A protein and the small-molecule ligand that binds it are described below.
Small molecule (SMILES): C[C@H]1CC(C)(C)N(C(=O)CN2C(=O)c3ccccc3C2=O)c2ccccc21

Sequence of chain 1.C:
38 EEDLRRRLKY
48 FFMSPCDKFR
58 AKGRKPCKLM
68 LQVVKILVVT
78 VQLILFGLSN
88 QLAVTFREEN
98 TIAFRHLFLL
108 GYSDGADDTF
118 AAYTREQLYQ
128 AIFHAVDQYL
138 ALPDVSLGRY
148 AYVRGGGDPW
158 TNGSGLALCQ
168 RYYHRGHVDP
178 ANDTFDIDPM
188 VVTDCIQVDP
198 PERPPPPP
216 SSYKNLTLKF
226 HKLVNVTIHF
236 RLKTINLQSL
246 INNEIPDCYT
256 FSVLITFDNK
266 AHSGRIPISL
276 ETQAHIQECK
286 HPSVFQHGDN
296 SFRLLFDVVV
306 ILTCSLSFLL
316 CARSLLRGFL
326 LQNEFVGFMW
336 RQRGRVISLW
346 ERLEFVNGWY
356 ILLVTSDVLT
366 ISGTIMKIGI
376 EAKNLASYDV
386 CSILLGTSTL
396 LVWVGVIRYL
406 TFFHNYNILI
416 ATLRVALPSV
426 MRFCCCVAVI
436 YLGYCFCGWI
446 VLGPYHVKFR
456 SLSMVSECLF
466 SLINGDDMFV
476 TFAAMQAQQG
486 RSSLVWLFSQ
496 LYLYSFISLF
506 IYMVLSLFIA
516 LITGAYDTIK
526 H

Sequence of chain 1.B:
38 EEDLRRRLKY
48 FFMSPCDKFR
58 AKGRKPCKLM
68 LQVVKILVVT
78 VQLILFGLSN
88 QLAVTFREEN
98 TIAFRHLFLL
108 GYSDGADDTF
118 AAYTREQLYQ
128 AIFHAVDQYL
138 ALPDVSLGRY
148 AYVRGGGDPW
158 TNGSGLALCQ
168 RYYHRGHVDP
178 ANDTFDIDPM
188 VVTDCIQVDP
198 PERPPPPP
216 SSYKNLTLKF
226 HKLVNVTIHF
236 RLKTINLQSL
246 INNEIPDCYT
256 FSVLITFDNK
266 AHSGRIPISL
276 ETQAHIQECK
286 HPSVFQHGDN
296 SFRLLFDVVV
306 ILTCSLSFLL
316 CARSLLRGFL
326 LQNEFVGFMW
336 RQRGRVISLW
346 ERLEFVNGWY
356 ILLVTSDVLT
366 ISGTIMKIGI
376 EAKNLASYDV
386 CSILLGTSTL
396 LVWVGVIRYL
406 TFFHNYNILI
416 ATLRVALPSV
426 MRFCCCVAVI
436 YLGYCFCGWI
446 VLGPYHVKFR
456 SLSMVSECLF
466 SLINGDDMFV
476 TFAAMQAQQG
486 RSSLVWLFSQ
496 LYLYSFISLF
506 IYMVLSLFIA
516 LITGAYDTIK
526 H

Binding-site contacts:
Ligand atom C10 contacts residue VAL432 of chain 1.C at 3.8 Å (hydrophobic).
Ligand atom O2 contacts residue PHE465 of chain 1.C at 3.0 Å.
Ligand atom O1 contacts residue VAL432 of chain 1.C at 3.2 Å.
Ligand atom C22 contacts residue CYS429 of chain 1.C at 3.8 Å (hydrophobic).
Ligand atom C17 contacts residue CYS429 of chain 1.C at 3.4 Å (hydrophobic).
Ligand atom C20 contacts residue PHE465 of chain 1.C at 3.4 Å (hydrophobic).
Ligand atom C16 contacts residue ALA433 of chain 1.C at 4.0 Å (hydrophobic).
Ligand atom C19 contacts residue CYS429 of chain 1.C at 4.1 Å (hydrophobic).
Ligand atom C6 contacts residue TYR436 of chain 1.C at 4.1 Å (hydrophobic).
Ligand atom C4 contacts residue SER461 of chain 1.C at 3.8 Å.
Ligand atom C9 contacts residue VAL432 of chain 1.C at 4.3 Å (hydrophobic).
Ligand atom C20 contacts residue SER503 of chain 1.B at 3.8 Å.
Ligand atom C8 contacts residue PHE465 of chain 1.C at 4.2 Å (hydrophobic).
Ligand atom O3 contacts residue TYR436 of chain 1.C at 3.1 Å.
Ligand atom C9 contacts residue TYR436 of chain 1.C at 3.5 Å (hydrophobic).
Ligand atom C14 contacts residue CYS429 of chain 1.C at 4.1 Å (hydrophobic).
Ligand atom O2 contacts residue ILE468 of chain 1.C at 4.2 Å.
Ligand atom C7 contacts residue TYR436 of chain 1.C at 3.3 Å (hydrophobic).
Ligand atom C22 contacts residue PHE513 of chain 1.C at 3.6 Å (hydrophobic).
Ligand atom C2 contacts residue SER461 of chain 1.C at 4.0 Å.
Ligand atom C5 contacts residue SER461 of chain 1.C at 4.3 Å.
Ligand atom C11 contacts residue PHE513 of chain 1.C at 4.2 Å (hydrophobic).
Ligand atom C8 contacts residue TYR436 of chain 1.C at 4.1 Å (hydrophobic).
Ligand atom C18 contacts residue CYS429 of chain 1.C at 3.8 Å (hydrophobic).
Ligand atom C1 contacts residue TYR436 of chain 1.C at 3.7 Å (hydrophobic).
Ligand atom C4 contacts residue TYR499 of chain 1.B at 3.5 Å (hydrophobic).
Ligand atom C2 contacts residue TYR436 of chain 1.C at 4.2 Å (hydrophobic).
Ligand atom C15 contacts residue CYS429 of chain 1.C at 3.8 Å (hydrophobic).
Ligand atom O3 contacts residue ALA433 of chain 1.C at 3.4 Å.
Ligand atom C3 contacts residue SER461 of chain 1.C at 3.7 Å.
Ligand atom C13 contacts residue SER503 of chain 1.B at 4.2 Å.
Ligand atom C5 contacts residue TYR499 of chain 1.B at 3.6 Å (hydrophobic).
Ligand atom O1 contacts residue ILE468 of chain 1.C at 3.9 Å.
Ligand atom C12 contacts residue TYR507 of chain 1.B at 4.2 Å (hydrophobic).
Ligand atom C16 contacts residue CYS429 of chain 1.C at 3.4 Å (hydrophobic).
Ligand atom C12 contacts residue PHE513 of chain 1.C at 4.0 Å (hydrophobic).
Ligand atom N1 contacts residue TYR436 of chain 1.C at 3.7 Å.
Ligand atom C20 contacts residue TYR507 of chain 1.B at 3.8 Å (hydrophobic).
Ligand atom C21 contacts residue PHE513 of chain 1.C at 4.2 Å (hydrophobic).
Ligand atom C17 contacts residue ALA433 of chain 1.C at 4.2 Å (hydrophobic).